Binding-site contacts:
Ligand atom CAH contacts residue GLY225 of chain 1.A at 3.5 Å.
Ligand atom C4 contacts residue PHE117 of chain 1.A at 3.5 Å (hydrophobic).
Ligand atom C6 contacts residue PHE117 of chain 1.A at 3.6 Å (hydrophobic).
Ligand atom C2 contacts residue PHE117 of chain 1.A at 3.4 Å (hydrophobic).
Ligand atom C6 contacts residue NAP1 of chain 1.E at 3.7 Å.
Ligand atom CAZ contacts residue PHE117 of chain 1.A at 3.6 Å (hydrophobic).
Ligand atom CAP contacts residue NAP1 of chain 1.E at 3.6 Å.
Ligand atom NAA contacts residue PHE117 of chain 1.A at 3.6 Å.
Ligand atom NAA contacts residue NAP1 of chain 1.E at 3.1 Å (h-bond).
Ligand atom NAS contacts residue NAP1 of chain 1.E at 3.7 Å.
Ligand atom N3 contacts residue PHE117 of chain 1.A at 3.7 Å.
Ligand atom C5 contacts residue PHE117 of chain 1.A at 3.6 Å (hydrophobic).
Ligand atom CAN contacts residue NAP1 of chain 1.E at 3.5 Å.
Ligand atom CAP contacts residue PHE117 of chain 1.A at 3.7 Å (hydrophobic).
Ligand atom CAV contacts residue NAP1 of chain 1.E at 3.6 Å.
Ligand atom CAY contacts residue PHE117 of chain 1.A at 3.6 Å (hydrophobic).
Ligand atom NAT contacts residue NAP1 of chain 1.E at 3.4 Å.
Ligand atom CAE contacts residue ASP181 of chain 1.A at 3.7 Å.
Ligand atom CAD contacts residue GLY225 of chain 1.A at 3.5 Å.
Ligand atom C2 contacts residue NAP1 of chain 1.E at 3.3 Å.
Ligand atom N1 contacts residue NAP1 of chain 1.E at 2.7 Å (h-bond).
Ligand atom C4 contacts residue TYR194 of chain 1.A at 3.5 Å (hydrophobic).
Ligand atom CAO contacts residue ARG34 of chain 1.A at 3.3 Å.
Ligand atom CAJ contacts residue NAP1 of chain 1.E at 3.1 Å.
Ligand atom NAT contacts residue PHE117 of chain 1.A at 3.5 Å.
Ligand atom CAM contacts residue ARG34 of chain 1.A at 3.5 Å.
Ligand atom CAY contacts residue NAP1 of chain 1.E at 3.4 Å.
Ligand atom N3 contacts residue NAP1 of chain 1.E at 2.8 Å (h-bond).
Ligand atom CBC contacts residue ARG34 of chain 1.A at 3.8 Å.
Ligand atom C4 contacts residue NAP1 of chain 1.E at 3.7 Å.
Ligand atom CAO contacts residue PRO230 of chain 1.A at 3.6 Å (hydrophobic).
Ligand atom CAC contacts residue LEU229 of chain 1.A at 3.5 Å (hydrophobic).
Ligand atom CAK contacts residue PHE117 of chain 1.A at 3.6 Å (hydrophobic).
Ligand atom N1 contacts residue PHE117 of chain 1.A at 3.7 Å.
Ligand atom CBC contacts residue NAP1 of chain 1.E at 3.4 Å.
Ligand atom NAT contacts residue TYR194 of chain 1.A at 3.0 Å (h-bond).
Ligand atom N3 contacts residue TYR194 of chain 1.A at 3.5 Å (h-bond).
Ligand atom NAA contacts residue SER115 of chain 1.A at 2.8 Å (h-bond).
Ligand atom CAI contacts residue ASP181 of chain 1.A at 3.3 Å.
Ligand atom CAH contacts residue NAP1 of chain 1.E at 3.7 Å.

Sequence of chain 1.A:
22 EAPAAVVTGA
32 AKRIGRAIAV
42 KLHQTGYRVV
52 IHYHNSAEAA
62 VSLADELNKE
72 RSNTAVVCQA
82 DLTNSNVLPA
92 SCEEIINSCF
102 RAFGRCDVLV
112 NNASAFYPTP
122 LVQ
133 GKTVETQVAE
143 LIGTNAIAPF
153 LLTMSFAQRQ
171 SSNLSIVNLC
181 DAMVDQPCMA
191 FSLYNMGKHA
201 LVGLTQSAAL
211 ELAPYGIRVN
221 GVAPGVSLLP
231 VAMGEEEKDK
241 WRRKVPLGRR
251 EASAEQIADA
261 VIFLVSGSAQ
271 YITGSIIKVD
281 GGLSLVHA

A small-molecule ligand and the protein it binds are described below.
Small molecule (SMILES): Nc1nc(NC2CCCCC2)c2c(-c3ccccc3)c(-c3ccccc3)[nH]c2n1